This small molecule binds to this protein.
Small molecule (SMILES): CC(=O)N[C@H]1[C@H](O[C@H]2[C@H](O)[C@@H](NC(C)=O)CO[C@@H]2CO)O[C@H](CO)[C@@H](O)[C@@H]1O

Sequence of chain 1.B:
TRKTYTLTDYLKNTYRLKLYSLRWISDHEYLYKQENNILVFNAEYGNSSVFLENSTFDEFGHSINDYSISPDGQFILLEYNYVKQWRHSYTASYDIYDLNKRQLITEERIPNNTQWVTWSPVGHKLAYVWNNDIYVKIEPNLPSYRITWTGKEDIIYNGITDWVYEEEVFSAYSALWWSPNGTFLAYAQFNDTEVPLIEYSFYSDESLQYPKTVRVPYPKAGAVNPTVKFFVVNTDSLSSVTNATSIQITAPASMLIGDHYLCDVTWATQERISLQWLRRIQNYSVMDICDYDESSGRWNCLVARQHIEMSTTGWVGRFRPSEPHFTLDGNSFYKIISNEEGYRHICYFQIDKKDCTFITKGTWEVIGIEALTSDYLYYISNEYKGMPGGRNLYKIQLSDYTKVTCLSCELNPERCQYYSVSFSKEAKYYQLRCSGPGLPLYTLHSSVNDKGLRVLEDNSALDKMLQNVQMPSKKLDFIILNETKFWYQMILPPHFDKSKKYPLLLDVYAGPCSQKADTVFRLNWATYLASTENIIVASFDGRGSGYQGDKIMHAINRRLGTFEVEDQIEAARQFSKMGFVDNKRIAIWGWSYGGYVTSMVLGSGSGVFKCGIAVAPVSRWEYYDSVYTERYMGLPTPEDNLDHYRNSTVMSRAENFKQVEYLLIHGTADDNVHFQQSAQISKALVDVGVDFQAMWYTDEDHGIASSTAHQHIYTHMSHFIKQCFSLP

Binding-site contacts:
Ligand atom C1 contacts residue ASN47 of chain 1.B at 1.4 Å.
Ligand atom C7 contacts residue ASN47 of chain 1.B at 3.6 Å.
Ligand atom C8 contacts residue PHE41 of chain 1.B at 4.4 Å (hydrophobic).
Ligand atom N2 contacts residue ASN42 of chain 1.B at 4.2 Å.
Ligand atom C8 contacts residue VAL40 of chain 1.B at 3.1 Å (hydrophobic).
Ligand atom C4 contacts residue ASN47 of chain 1.B at 4.3 Å.
Ligand atom C8 contacts residue SER48 of chain 1.B at 4.0 Å.
Ligand atom C2 contacts residue ASN47 of chain 1.B at 2.5 Å.
Ligand atom C1 contacts residue ASN42 of chain 1.B at 4.4 Å.
Ligand atom C8 contacts residue GLU29 of chain 1.B at 3.9 Å.
Ligand atom O7 contacts residue SER48 of chain 1.B at 3.3 Å.
Ligand atom C7 contacts residue SER49 of chain 1.B at 3.5 Å.
Ligand atom O5 contacts residue ASN47 of chain 1.B at 2.3 Å (h-bond).
Ligand atom C8 contacts residue ASN47 of chain 1.B at 4.0 Å.
Ligand atom O7 contacts residue ASN47 of chain 1.B at 3.6 Å.
Ligand atom O7 contacts residue SER49 of chain 1.B at 2.5 Å (h-bond).
Ligand atom C8 contacts residue SER49 of chain 1.B at 3.8 Å.
Ligand atom C7 contacts residue VAL40 of chain 1.B at 4.3 Å (hydrophobic).
Ligand atom C5 contacts residue ASN47 of chain 1.B at 3.6 Å.
Ligand atom C7 contacts residue SER48 of chain 1.B at 4.0 Å.
Ligand atom C8 contacts residue ASN42 of chain 1.B at 4.1 Å.
Ligand atom C3 contacts residue ASN47 of chain 1.B at 3.8 Å.
Ligand atom N2 contacts residue ASN47 of chain 1.B at 3.1 Å (h-bond).